Binding-site contacts:
Ligand atom C8 contacts residue PHE121 of chain 30.A at 4.3 Å (hydrophobic).
Ligand atom C1 contacts residue MET195 of chain 30.A at 4.3 Å (hydrophobic).
Ligand atom C16 contacts residue TYR147 of chain 30.A at 4.3 Å (hydrophobic).
Ligand atom C1 contacts residue TYR193 of chain 30.A at 3.8 Å (hydrophobic).
Ligand atom C17 contacts residue TYR147 of chain 30.A at 4.0 Å (hydrophobic).
Ligand atom C11 contacts residue HIS241 of chain 30.A at 3.7 Å.
Ligand atom C20 contacts residue ILE125 of chain 30.A at 3.4 Å (hydrophobic).
Ligand atom C1 contacts residue TYR194 of chain 30.A at 4.2 Å (hydrophobic).
Ligand atom C16 contacts residue ILE101 of chain 30.A at 3.5 Å (hydrophobic).
Ligand atom C7 contacts residue LEU103 of chain 30.A at 3.2 Å (hydrophobic).
Ligand atom O2 contacts residue MET195 of chain 30.A at 4.4 Å.
Ligand atom N4 contacts residue TYR193 of chain 30.A at 3.5 Å.
Ligand atom C15 contacts residue ILE101 of chain 30.A at 4.1 Å (hydrophobic).
Ligand atom C14 contacts residue ILE101 of chain 30.A at 4.1 Å (hydrophobic).
Ligand atom C10 contacts residue SER123 of chain 30.A at 4.2 Å.
Ligand atom C1 contacts residue ASN215 of chain 30.A at 3.6 Å.
Ligand atom C7 contacts residue THR102 of chain 30.A at 4.2 Å.
Ligand atom C17 contacts residue ILE220 of chain 30.A at 3.9 Å (hydrophobic).
Ligand atom C14 contacts residue MET217 of chain 30.A at 3.9 Å (hydrophobic).
Ligand atom C21 contacts residue ILE220 of chain 30.A at 3.5 Å (hydrophobic).
Ligand atom C19 contacts residue ILE125 of chain 30.A at 3.2 Å (hydrophobic).
Ligand atom C14 contacts residue LEU187 of chain 30.A at 4.3 Å (hydrophobic).
Ligand atom N4 contacts residue MET217 of chain 30.A at 3.3 Å.
Ligand atom C18 contacts residue PHE182 of chain 30.A at 4.0 Å (hydrophobic).
Ligand atom C17 contacts residue ILE101 of chain 30.A at 3.8 Å (hydrophobic).
Ligand atom C13 contacts residue THR102 of chain 30.A at 4.3 Å.
Ligand atom C18 contacts residue ILE125 of chain 30.A at 4.2 Å (hydrophobic).
Ligand atom C6 contacts residue THR102 of chain 30.A at 4.3 Å.
Ligand atom O2 contacts residue TYR193 of chain 30.A at 3.4 Å.
Ligand atom C3 contacts residue TYR193 of chain 30.A at 3.8 Å (hydrophobic).
Ligand atom C8 contacts residue LEU103 of chain 30.A at 3.1 Å (hydrophobic).
Ligand atom C3 contacts residue LEU103 of chain 30.A at 4.2 Å (hydrophobic).
Ligand atom C21 contacts residue ILE101 of chain 30.A at 4.0 Å (hydrophobic).
Ligand atom C18 contacts residue ILE220 of chain 30.A at 4.3 Å (hydrophobic).
Ligand atom C21 contacts residue TYR147 of chain 30.A at 2.7 Å (hydrophobic).
Ligand atom C10 contacts residue HIS241 of chain 30.A at 3.6 Å.
Ligand atom N5 contacts residue MET217 of chain 30.A at 3.3 Å (h-bond).
Ligand atom C3 contacts residue PHE121 of chain 30.A at 4.4 Å (hydrophobic).
Ligand atom N5 contacts residue TYR193 of chain 30.A at 4.0 Å.
Ligand atom C13 contacts residue ILE101 of chain 30.A at 3.4 Å (hydrophobic).

Sequence of chain 30.A:
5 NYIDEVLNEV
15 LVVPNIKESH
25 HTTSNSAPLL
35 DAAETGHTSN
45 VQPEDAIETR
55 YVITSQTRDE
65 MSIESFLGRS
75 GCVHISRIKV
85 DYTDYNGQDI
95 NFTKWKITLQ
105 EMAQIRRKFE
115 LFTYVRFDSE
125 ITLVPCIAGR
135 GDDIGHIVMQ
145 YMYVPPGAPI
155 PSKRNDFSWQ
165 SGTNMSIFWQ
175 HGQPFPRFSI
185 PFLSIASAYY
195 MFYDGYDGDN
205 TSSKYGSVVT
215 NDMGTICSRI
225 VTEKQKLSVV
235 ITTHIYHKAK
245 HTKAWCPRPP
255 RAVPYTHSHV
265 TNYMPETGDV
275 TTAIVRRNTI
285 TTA

This protein binds this small molecule.
Small molecule (SMILES): COc1ccc(N2CCN(c3cccc(C)c3)CC2)nn1